This protein binds this small molecule.
Small molecule (SMILES): CCCCCC(=O)N[C@@H](Cc1ccc(OP(=O)(O)O)cc1)C(=O)N[C@H](C(=O)N[C@@H](CC(N)=O)C(=O)N[C@H](C(=O)N1CCC[C@H]1C(=O)NC)C(C)C)C(C)C

Sequence of chain 1.A:
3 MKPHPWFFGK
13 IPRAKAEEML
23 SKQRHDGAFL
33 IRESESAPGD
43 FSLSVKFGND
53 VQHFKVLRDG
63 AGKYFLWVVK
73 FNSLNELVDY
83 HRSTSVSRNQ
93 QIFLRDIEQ

Binding-site contacts:
Ligand atom P contacts residue SER44 of chain 1.A at 3.4 Å.
Ligand atom C contacts residue GOL1 of chain 1.C at 3.3 Å.
Ligand atom CB contacts residue LEU68 of chain 1.A at 3.5 Å (hydrophobic).
Ligand atom CB contacts residue PHE56 of chain 1.A at 3.6 Å (hydrophobic).
Ligand atom CB contacts residue ARG15 of chain 1.A at 3.6 Å.
Ligand atom N contacts residue HIS55 of chain 1.A at 3.0 Å (h-bond).
Ligand atom O1P contacts residue SER36 of chain 1.A at 3.0 Å (h-bond).
Ligand atom O2P contacts residue ARG15 of chain 1.A at 2.6 Å (salt-bridge).
Ligand atom CD2 contacts residue HIS55 of chain 1.A at 3.6 Å.
Ligand atom O1P contacts residue ARG34 of chain 1.A at 2.7 Å (salt-bridge).
Ligand atom ND2 contacts residue LEU68 of chain 1.A at 3.0 Å (h-bond).
Ligand atom CE2 contacts residue ARG15 of chain 1.A at 3.6 Å.
Ligand atom OD1 contacts residue LYS57 of chain 1.A at 2.9 Å (salt-bridge).
Ligand atom ND2 contacts residue LYS57 of chain 1.A at 2.8 Å (salt-bridge).
Ligand atom P contacts residue SER36 of chain 1.A at 3.7 Å.
Ligand atom OH contacts residue SER36 of chain 1.A at 3.5 Å (h-bond).
Ligand atom P contacts residue ARG34 of chain 1.A at 3.7 Å.
Ligand atom O1P contacts residue SER44 of chain 1.A at 2.8 Å (h-bond).
Ligand atom OD1 contacts residue PHE56 of chain 1.A at 3.5 Å.
Ligand atom P contacts residue SER38 of chain 1.A at 3.6 Å.
Ligand atom CB contacts residue GOL1 of chain 1.C at 3.6 Å.
Ligand atom CA contacts residue TRP69 of chain 1.A at 3.5 Å (hydrophobic).
Ligand atom CG1 contacts residue PHE56 of chain 1.A at 3.7 Å (hydrophobic).
Ligand atom CG contacts residue LYS57 of chain 1.A at 3.6 Å.
Ligand atom CA contacts residue GOL1 of chain 1.C at 3.1 Å.
Ligand atom O2P contacts residue ARG34 of chain 1.A at 2.7 Å (salt-bridge).
Ligand atom O3P contacts residue SER38 of chain 1.A at 2.8 Å (h-bond).
Ligand atom CD2 contacts residue LYS57 of chain 1.A at 3.7 Å.
Ligand atom N1 contacts residue GOL1 of chain 1.C at 2.6 Å (h-bond).
Ligand atom O contacts residue ARG15 of chain 1.A at 2.8 Å (salt-bridge).
Ligand atom C contacts residue HIS55 of chain 1.A at 3.6 Å.
Ligand atom CG2 contacts residue HIS55 of chain 1.A at 3.6 Å.
Ligand atom CD2 contacts residue PHE56 of chain 1.A at 3.8 Å (hydrophobic).
Ligand atom CG2 contacts residue LYS57 of chain 1.A at 3.6 Å.
Ligand atom OH contacts residue SER44 of chain 1.A at 3.3 Å (h-bond).
Ligand atom CA contacts residue HIS55 of chain 1.A at 3.3 Å.
Ligand atom OH contacts residue SER38 of chain 1.A at 3.5 Å (h-bond).
Ligand atom CE2 contacts residue SER44 of chain 1.A at 3.6 Å.
Ligand atom O contacts residue TRP69 of chain 1.A at 3.6 Å.
Ligand atom CB contacts residue TRP69 of chain 1.A at 3.6 Å (hydrophobic).